The small molecule below binds the protein below.
Small molecule (SMILES): CC(=O)N[C@@H]1[C@@H](O)[C@H](O)[C@@H](CO)O[C@H]1O

Sequence of chain 1.I:
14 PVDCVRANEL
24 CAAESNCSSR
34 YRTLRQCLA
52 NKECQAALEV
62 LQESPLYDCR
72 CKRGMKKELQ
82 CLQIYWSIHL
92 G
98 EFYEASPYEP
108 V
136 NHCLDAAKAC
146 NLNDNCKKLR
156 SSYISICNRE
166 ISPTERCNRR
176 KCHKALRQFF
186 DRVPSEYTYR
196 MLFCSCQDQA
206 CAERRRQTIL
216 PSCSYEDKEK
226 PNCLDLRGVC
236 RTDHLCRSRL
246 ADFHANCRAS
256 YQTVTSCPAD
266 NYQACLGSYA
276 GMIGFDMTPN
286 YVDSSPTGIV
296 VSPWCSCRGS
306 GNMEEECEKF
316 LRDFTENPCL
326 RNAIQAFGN

Sequence of chain 1.J:
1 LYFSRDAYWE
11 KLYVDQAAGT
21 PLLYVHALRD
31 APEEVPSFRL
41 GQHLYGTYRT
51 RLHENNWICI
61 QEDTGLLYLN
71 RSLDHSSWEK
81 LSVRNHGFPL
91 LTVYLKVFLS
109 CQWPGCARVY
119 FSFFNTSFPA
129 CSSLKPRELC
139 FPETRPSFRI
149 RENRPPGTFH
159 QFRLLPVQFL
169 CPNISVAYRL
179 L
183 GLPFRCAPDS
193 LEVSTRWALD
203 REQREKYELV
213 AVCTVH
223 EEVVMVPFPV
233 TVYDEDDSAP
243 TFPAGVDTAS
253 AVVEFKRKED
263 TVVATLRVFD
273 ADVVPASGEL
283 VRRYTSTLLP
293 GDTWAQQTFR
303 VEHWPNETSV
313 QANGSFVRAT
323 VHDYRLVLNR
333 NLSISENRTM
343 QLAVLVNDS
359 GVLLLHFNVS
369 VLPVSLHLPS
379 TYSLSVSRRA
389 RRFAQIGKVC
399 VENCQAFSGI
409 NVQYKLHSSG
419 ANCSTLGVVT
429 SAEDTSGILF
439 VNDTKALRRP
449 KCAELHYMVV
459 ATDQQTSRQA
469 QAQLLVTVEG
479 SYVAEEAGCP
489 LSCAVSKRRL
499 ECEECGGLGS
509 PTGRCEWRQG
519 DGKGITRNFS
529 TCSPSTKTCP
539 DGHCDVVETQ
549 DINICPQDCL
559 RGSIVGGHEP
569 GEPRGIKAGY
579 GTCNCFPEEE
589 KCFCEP

Binding-site contacts:
Ligand atom C8 contacts residue ASN308 of chain 1.J at 4.3 Å.
Ligand atom C3 contacts residue ARG303 of chain 1.I at 4.0 Å.
Ligand atom O5 contacts residue ARG303 of chain 1.I at 3.5 Å (salt-bridge).
Ligand atom N2 contacts residue ASN308 of chain 1.J at 2.9 Å (h-bond).
Ligand atom C3 contacts residue ASN308 of chain 1.J at 3.8 Å.
Ligand atom O5 contacts residue ASN308 of chain 1.J at 2.4 Å (h-bond).
Ligand atom C5 contacts residue ARG303 of chain 1.I at 3.3 Å.
Ligand atom C8 contacts residue TRP306 of chain 1.J at 3.7 Å (hydrophobic).
Ligand atom C2 contacts residue ASN308 of chain 1.J at 2.5 Å.
Ligand atom O4 contacts residue ARG303 of chain 1.I at 4.4 Å.
Ligand atom C7 contacts residue ASN308 of chain 1.J at 3.2 Å.
Ligand atom C4 contacts residue ASN308 of chain 1.J at 4.2 Å.
Ligand atom C5 contacts residue ASN308 of chain 1.J at 3.7 Å.
Ligand atom C4 contacts residue ARG303 of chain 1.I at 4.1 Å.
Ligand atom C2 contacts residue ARG303 of chain 1.I at 4.2 Å.
Ligand atom C1 contacts residue ARG303 of chain 1.I at 3.4 Å.
Ligand atom C1 contacts residue ASN308 of chain 1.J at 1.4 Å.
Ligand atom O7 contacts residue TRP306 of chain 1.J at 4.0 Å.
Ligand atom C7 contacts residue TRP306 of chain 1.J at 4.3 Å (hydrophobic).
Ligand atom C6 contacts residue ARG303 of chain 1.I at 4.4 Å.
Ligand atom O7 contacts residue ASN308 of chain 1.J at 3.1 Å (h-bond).